Binding-site contacts:
Ligand atom CL contacts residue ALA88 of chain 1.A at 3.9 Å.
Ligand atom C17 contacts residue ASN186 of chain 1.A at 3.6 Å.
Ligand atom N5 contacts residue VAL274 of chain 1.A at 4.0 Å.
Ligand atom C22 contacts residue ASN186 of chain 1.A at 3.9 Å.
Ligand atom N2 contacts residue LEU348 of chain 1.A at 3.8 Å.
Ligand atom N2 contacts residue ARG90 of chain 1.A at 3.5 Å (salt-bridge).
Ligand atom N2 contacts residue GLN196 of chain 1.A at 4.1 Å.
Ligand atom N1 contacts residue LEU348 of chain 1.A at 3.5 Å.
Ligand atom C21 contacts residue MET222 of chain 1.A at 3.7 Å (hydrophobic).
Ligand atom C20 contacts residue ASN186 of chain 1.A at 4.0 Å.
Ligand atom C17 contacts residue VAL219 of chain 1.A at 3.7 Å (hydrophobic).
Ligand atom C19 contacts residue GLY278 of chain 1.A at 3.7 Å.
Ligand atom C16 contacts residue ARG90 of chain 1.A at 3.0 Å.
Ligand atom C20 contacts residue LEU183 of chain 1.A at 4.0 Å (hydrophobic).
Ligand atom C14 contacts residue ALA279 of chain 1.A at 4.1 Å (hydrophobic).
Ligand atom C5 contacts residue GLU282 of chain 1.A at 3.5 Å.
Ligand atom CL contacts residue LEU215 of chain 1.A at 4.0 Å.
Ligand atom CL contacts residue ASN186 of chain 1.A at 3.7 Å.
Ligand atom N6 contacts residue LEU190 of chain 1.A at 4.1 Å.
Ligand atom C21 contacts residue ASN186 of chain 1.A at 4.0 Å.
Ligand atom N3 contacts residue ARG90 of chain 1.A at 2.2 Å (salt-bridge).
Ligand atom C10 contacts residue GLY278 of chain 1.A at 4.1 Å.
Ligand atom C22 contacts residue LEU183 of chain 1.A at 4.1 Å (hydrophobic).
Ligand atom C22 contacts residue ASN218 of chain 1.A at 4.0 Å.
Ligand atom C13 contacts residue ASP275 of chain 1.A at 3.8 Å.
Ligand atom N3 contacts residue PHE96 of chain 1.A at 3.6 Å.
Ligand atom O contacts residue ARG90 of chain 1.A at 2.6 Å (salt-bridge).
Ligand atom N6 contacts residue ASN186 of chain 1.A at 3.0 Å (h-bond).
Ligand atom C12 contacts residue VAL274 of chain 1.A at 3.8 Å (hydrophobic).
Ligand atom C12 contacts residue ASP275 of chain 1.A at 3.7 Å.
Ligand atom C22 contacts residue MET222 of chain 1.A at 3.7 Å (hydrophobic).
Ligand atom C6 contacts residue GLY278 of chain 1.A at 3.6 Å.
Ligand atom C4 contacts residue THR283 of chain 1.A at 3.8 Å.
Ligand atom C5 contacts residue THR283 of chain 1.A at 3.4 Å.
Ligand atom C1 contacts residue ARG90 of chain 1.A at 3.7 Å.
Ligand atom C21 contacts residue VAL274 of chain 1.A at 4.1 Å (hydrophobic).
Ligand atom N4 contacts residue ARG90 of chain 1.A at 2.3 Å (salt-bridge).
Ligand atom C18 contacts residue VAL274 of chain 1.A at 4.0 Å (hydrophobic).
Ligand atom CL contacts residue VAL219 of chain 1.A at 3.5 Å.
Ligand atom N2 contacts residue PHE96 of chain 1.A at 4.0 Å.

Sequence of chain 1.A:
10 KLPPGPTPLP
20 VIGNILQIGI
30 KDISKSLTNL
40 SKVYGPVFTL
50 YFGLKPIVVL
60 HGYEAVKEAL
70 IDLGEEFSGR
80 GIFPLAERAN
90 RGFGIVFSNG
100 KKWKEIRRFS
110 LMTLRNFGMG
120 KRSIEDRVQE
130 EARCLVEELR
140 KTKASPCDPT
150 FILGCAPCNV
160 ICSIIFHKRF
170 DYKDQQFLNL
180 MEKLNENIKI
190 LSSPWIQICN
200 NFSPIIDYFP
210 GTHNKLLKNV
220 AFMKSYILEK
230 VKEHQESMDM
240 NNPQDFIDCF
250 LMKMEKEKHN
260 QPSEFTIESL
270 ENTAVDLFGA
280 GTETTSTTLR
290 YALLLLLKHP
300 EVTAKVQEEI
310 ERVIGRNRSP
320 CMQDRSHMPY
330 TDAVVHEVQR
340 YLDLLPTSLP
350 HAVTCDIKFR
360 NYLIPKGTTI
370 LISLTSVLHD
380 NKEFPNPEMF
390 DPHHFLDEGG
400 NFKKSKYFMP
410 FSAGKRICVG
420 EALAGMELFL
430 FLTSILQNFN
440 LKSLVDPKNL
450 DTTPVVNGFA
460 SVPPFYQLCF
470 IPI

A small-molecule ligand and the protein it binds are described below.
Small molecule (SMILES): CCCCc1nc(Cl)c(CO)n1Cc1ccc(-c2ccccc2-c2nn[nH]n2)cc1